This protein binds this small molecule.
Small molecule (SMILES): OCc1c(F)c(F)c(F)c(F)c1F

Sequence of chain 1.B:
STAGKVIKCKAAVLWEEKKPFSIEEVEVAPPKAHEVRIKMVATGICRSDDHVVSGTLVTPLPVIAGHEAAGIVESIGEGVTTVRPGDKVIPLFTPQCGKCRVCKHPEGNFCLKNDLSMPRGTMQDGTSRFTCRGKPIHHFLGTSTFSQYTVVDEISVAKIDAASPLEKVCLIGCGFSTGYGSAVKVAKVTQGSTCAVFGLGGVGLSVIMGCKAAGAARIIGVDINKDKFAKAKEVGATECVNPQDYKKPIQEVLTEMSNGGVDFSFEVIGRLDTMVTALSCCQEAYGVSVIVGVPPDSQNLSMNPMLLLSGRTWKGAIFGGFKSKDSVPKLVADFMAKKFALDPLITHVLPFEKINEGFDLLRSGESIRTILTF

Sequence of chain 1.A:
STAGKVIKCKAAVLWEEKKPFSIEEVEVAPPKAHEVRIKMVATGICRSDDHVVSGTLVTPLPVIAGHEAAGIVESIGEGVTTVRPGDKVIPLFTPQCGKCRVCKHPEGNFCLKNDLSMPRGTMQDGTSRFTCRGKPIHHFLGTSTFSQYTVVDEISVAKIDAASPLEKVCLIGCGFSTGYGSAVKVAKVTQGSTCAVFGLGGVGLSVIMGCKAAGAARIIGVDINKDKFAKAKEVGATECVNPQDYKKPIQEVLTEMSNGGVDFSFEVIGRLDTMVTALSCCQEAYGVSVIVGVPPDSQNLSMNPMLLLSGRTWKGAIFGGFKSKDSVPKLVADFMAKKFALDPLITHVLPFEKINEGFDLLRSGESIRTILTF

Binding-site contacts:
Ligand atom O1 contacts residue CYS46 of chain 1.B at 3.4 Å (h-bond).
Ligand atom C5 contacts residue LEU141 of chain 1.B at 3.8 Å (hydrophobic).
Ligand atom F2 contacts residue NAJ1 of chain 1.L at 2.9 Å.
Ligand atom F3 contacts residue LEU116 of chain 1.B at 3.7 Å.
Ligand atom C5 contacts residue LEU57 of chain 1.B at 3.6 Å (hydrophobic).
Ligand atom C7 contacts residue HIS67 of chain 1.B at 3.6 Å.
Ligand atom C1 contacts residue SER48 of chain 1.B at 3.3 Å.
Ligand atom C7 contacts residue NAJ1 of chain 1.L at 3.4 Å.
Ligand atom F4 contacts residue LEU116 of chain 1.B at 4.0 Å.
Ligand atom F5 contacts residue LEU57 of chain 1.B at 3.1 Å.
Ligand atom F3 contacts residue ILE318 of chain 1.B at 3.6 Å.
Ligand atom C2 contacts residue VAL294 of chain 1.B at 3.6 Å (hydrophobic).
Ligand atom C4 contacts residue LEU57 of chain 1.B at 3.8 Å (hydrophobic).
Ligand atom F4 contacts residue LEU57 of chain 1.B at 3.4 Å.
Ligand atom C6 contacts residue SER48 of chain 1.B at 3.4 Å.
Ligand atom C4 contacts residue LEU116 of chain 1.B at 3.8 Å (hydrophobic).
Ligand atom F3 contacts residue VAL294 of chain 1.B at 3.3 Å.
Ligand atom O1 contacts residue HIS67 of chain 1.B at 3.1 Å (h-bond).
Ligand atom C5 contacts residue SER48 of chain 1.B at 4.0 Å.
Ligand atom C7 contacts residue ZN1 of chain 1.J at 2.9 Å.
Ligand atom C3 contacts residue LEU116 of chain 1.B at 3.7 Å (hydrophobic).
Ligand atom O1 contacts residue SER48 of chain 1.B at 2.5 Å (h-bond).
Ligand atom C2 contacts residue SER48 of chain 1.B at 3.9 Å.
Ligand atom C1 contacts residue PHE93 of chain 1.B at 4.0 Å (hydrophobic).
Ligand atom C7 contacts residue PHE93 of chain 1.B at 3.6 Å (hydrophobic).
Ligand atom C7 contacts residue SER48 of chain 1.B at 3.4 Å.
Ligand atom C7 contacts residue CYS174 of chain 1.B at 3.7 Å (hydrophobic).
Ligand atom F6 contacts residue HIS67 of chain 1.B at 3.3 Å.
Ligand atom F2 contacts residue ILE318 of chain 1.B at 3.7 Å.
Ligand atom O1 contacts residue CYS174 of chain 1.B at 3.4 Å (h-bond).
Ligand atom F6 contacts residue LEU141 of chain 1.B at 3.2 Å.
Ligand atom F2 contacts residue VAL294 of chain 1.B at 3.5 Å.
Ligand atom F6 contacts residue SER48 of chain 1.B at 3.2 Å.
Ligand atom F3 contacts residue LEU309 of chain 1.A at 3.6 Å.
Ligand atom C3 contacts residue VAL294 of chain 1.B at 3.4 Å (hydrophobic).
Ligand atom F5 contacts residue LEU141 of chain 1.B at 3.4 Å.
Ligand atom O1 contacts residue NAJ1 of chain 1.L at 3.0 Å.
Ligand atom C6 contacts residue LEU141 of chain 1.B at 3.7 Å (hydrophobic).
Ligand atom F5 contacts residue PHE140 of chain 1.B at 3.3 Å.
Ligand atom O1 contacts residue ZN1 of chain 1.J at 2.0 Å.